Binding-site contacts:
Ligand atom O1B contacts residue SER89 of chain 5.A at 3.1 Å (h-bond).
Ligand atom O1A contacts residue SER89 of chain 5.A at 3.1 Å (h-bond).
Ligand atom O1A contacts residue ARG77 of chain 5.A at 3.2 Å (salt-bridge).
Ligand atom C11 contacts residue ASP85 of chain 5.B at 4.0 Å.
Ligand atom C4 contacts residue TYR72 of chain 5.A at 3.8 Å (hydrophobic).
Ligand atom O1A contacts residue HIS298 of chain 5.A at 3.9 Å.
Ligand atom C4 contacts residue HIS298 of chain 5.A at 3.2 Å.
Ligand atom C3 contacts residue GLY78 of chain 5.A at 4.0 Å.
Ligand atom O10 contacts residue THR291 of chain 5.A at 4.3 Å.
Ligand atom C1 contacts residue LYS186 of chain 5.A at 3.9 Å.
Ligand atom C3 contacts residue GLY78 of chain 5.A at 3.6 Å.
Ligand atom C1 contacts residue TYR72 of chain 5.A at 4.1 Å (hydrophobic).
Ligand atom O1A contacts residue TYR72 of chain 5.A at 3.5 Å.
Ligand atom C5 contacts residue TYR72 of chain 5.A at 3.9 Å (hydrophobic).
Ligand atom C4 contacts residue ASN93 of chain 5.A at 4.2 Å.
Ligand atom O1B contacts residue TYR72 of chain 5.A at 4.1 Å.
Ligand atom O4 contacts residue THR291 of chain 5.A at 3.5 Å.
Ligand atom C1 contacts residue GLY78 of chain 5.A at 3.7 Å.
Ligand atom C3 contacts residue VAL296 of chain 5.A at 3.7 Å (hydrophobic).
Ligand atom O4 contacts residue HIS298 of chain 5.A at 2.7 Å (h-bond).
Ligand atom O4 contacts residue VAL296 of chain 5.A at 3.9 Å.
Ligand atom C1 contacts residue SER89 of chain 5.A at 3.5 Å.
Ligand atom C6 contacts residue ASN93 of chain 5.A at 3.0 Å.
Ligand atom O8 contacts residue TYR72 of chain 5.A at 4.3 Å.
Ligand atom C3 contacts residue HIS298 of chain 5.A at 3.6 Å.
Ligand atom N5 contacts residue TYR72 of chain 5.A at 3.4 Å (h-bond).
Ligand atom O4 contacts residue GLY78 of chain 5.A at 3.1 Å.
Ligand atom C4 contacts residue GLY78 of chain 5.A at 3.4 Å.
Ligand atom C6 contacts residue TYR72 of chain 5.A at 4.0 Å (hydrophobic).
Ligand atom O6 contacts residue ASN93 of chain 5.A at 3.0 Å (h-bond).
Ligand atom O1B contacts residue ARG77 of chain 5.A at 2.9 Å (salt-bridge).
Ligand atom O3 contacts residue GLY78 of chain 5.A at 3.3 Å.
Ligand atom C2 contacts residue GLY78 of chain 5.A at 3.9 Å.
Ligand atom O4 contacts residue ASN80 of chain 5.A at 4.3 Å.
Ligand atom O1A contacts residue GLY78 of chain 5.A at 3.2 Å (h-bond).
Ligand atom C1 contacts residue ARG77 of chain 5.A at 3.6 Å.
Ligand atom O1A contacts residue LYS186 of chain 5.A at 2.8 Å (salt-bridge).
Ligand atom C5 contacts residue ASN93 of chain 5.A at 3.6 Å.
Ligand atom O8 contacts residue ARG77 of chain 5.A at 3.2 Å (salt-bridge).
Ligand atom O4 contacts residue ILE79 of chain 5.A at 4.0 Å.

This protein binds this small molecule.
Small molecule (SMILES): CC(=O)N[C@@H]1[C@@H](O[C@@H]2O[C@H](CO)[C@H](O)[C@H](O[C@]3(C(=O)O)C[C@H](O)[C@@H](NC(C)=O)[C@H]([C@H](O)[C@H](O)CO)O3)[C@H]2O)[C@H](O)[C@@H](CO[C@]2(C(=O)O)C[C@H](O)[C@@H](NC(C)=O)[C@H]([C@H](O)[C@H](O)CO)O2)O[C@H]1O

Sequence of chain 5.B:
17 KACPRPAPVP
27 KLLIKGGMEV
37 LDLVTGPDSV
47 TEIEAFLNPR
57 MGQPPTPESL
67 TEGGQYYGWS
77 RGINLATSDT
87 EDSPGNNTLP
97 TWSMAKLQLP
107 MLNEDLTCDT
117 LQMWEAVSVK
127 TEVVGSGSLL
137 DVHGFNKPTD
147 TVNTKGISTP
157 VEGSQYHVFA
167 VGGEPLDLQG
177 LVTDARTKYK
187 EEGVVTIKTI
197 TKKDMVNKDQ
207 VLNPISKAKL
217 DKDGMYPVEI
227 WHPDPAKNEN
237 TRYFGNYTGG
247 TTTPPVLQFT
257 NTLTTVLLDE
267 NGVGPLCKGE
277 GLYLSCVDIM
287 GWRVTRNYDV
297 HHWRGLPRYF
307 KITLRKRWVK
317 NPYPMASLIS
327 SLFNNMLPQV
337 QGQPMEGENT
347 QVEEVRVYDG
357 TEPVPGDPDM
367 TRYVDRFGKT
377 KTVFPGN

Sequence of chain 5.A:
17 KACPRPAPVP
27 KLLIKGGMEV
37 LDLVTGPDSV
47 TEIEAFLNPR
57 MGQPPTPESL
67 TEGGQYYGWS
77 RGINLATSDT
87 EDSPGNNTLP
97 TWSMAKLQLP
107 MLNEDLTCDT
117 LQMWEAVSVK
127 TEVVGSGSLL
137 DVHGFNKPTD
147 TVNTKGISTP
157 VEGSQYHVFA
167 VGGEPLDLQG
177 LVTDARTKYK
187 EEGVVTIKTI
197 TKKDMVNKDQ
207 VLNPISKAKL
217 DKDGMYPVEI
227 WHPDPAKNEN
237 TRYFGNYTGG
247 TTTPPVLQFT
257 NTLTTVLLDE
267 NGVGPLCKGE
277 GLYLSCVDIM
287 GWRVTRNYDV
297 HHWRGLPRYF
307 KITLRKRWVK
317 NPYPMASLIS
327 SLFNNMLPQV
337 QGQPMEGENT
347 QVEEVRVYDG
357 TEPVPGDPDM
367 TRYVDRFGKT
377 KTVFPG